Binding-site contacts:
Ligand atom N3 contacts residue ALA6 of chain 1.A at 3.5 Å.
Ligand atom C4A contacts residue PHE31 of chain 1.A at 3.5 Å (hydrophobic).
Ligand atom C8A contacts residue ASP27 of chain 1.A at 3.6 Å.
Ligand atom N3 contacts residue ALA7 of chain 1.A at 4.0 Å.
Ligand atom C2 contacts residue PHE31 of chain 1.A at 3.8 Å (hydrophobic).
Ligand atom NA2 contacts residue ASP27 of chain 1.A at 2.8 Å (salt-bridge).
Ligand atom C4 contacts residue PHE31 of chain 1.A at 3.5 Å (hydrophobic).
Ligand atom C2 contacts residue ALA6 of chain 1.A at 4.0 Å (hydrophobic).
Ligand atom C5 contacts residue NDP1 of chain 1.C at 3.8 Å.
Ligand atom NA4 contacts residue TYR100 of chain 1.A at 3.2 Å (h-bond).
Ligand atom C5 contacts residue ILE94 of chain 1.A at 4.0 Å (hydrophobic).
Ligand atom C4 contacts residue ILE94 of chain 1.A at 4.1 Å (hydrophobic).
Ligand atom NA2 contacts residue THR113 of chain 1.A at 3.6 Å.
Ligand atom C8 contacts residue ASP27 of chain 1.A at 3.7 Å.
Ligand atom N1 contacts residue ASP27 of chain 1.A at 2.7 Å (salt-bridge).
Ligand atom C13 contacts residue MET20 of chain 1.A at 4.0 Å (hydrophobic).
Ligand atom C4 contacts residue TYR100 of chain 1.A at 4.1 Å (hydrophobic).
Ligand atom NA2 contacts residue ALA6 of chain 1.A at 3.7 Å.
Ligand atom C7 contacts residue MET20 of chain 1.A at 4.1 Å (hydrophobic).
Ligand atom NA4 contacts residue PHE31 of chain 1.A at 3.7 Å.
Ligand atom N1 contacts residue PHE31 of chain 1.A at 3.7 Å.
Ligand atom NA4 contacts residue ILE5 of chain 1.A at 2.9 Å (h-bond).
Ligand atom N3 contacts residue NDP1 of chain 1.C at 3.8 Å.
Ligand atom C2 contacts residue ASP27 of chain 1.A at 3.5 Å.
Ligand atom C4 contacts residue ILE5 of chain 1.A at 3.7 Å (hydrophobic).
Ligand atom NA4 contacts residue NDP1 of chain 1.C at 3.7 Å.
Ligand atom C13 contacts residue ILE50 of chain 1.A at 3.8 Å (hydrophobic).
Ligand atom NA4 contacts residue ILE94 of chain 1.A at 2.9 Å (h-bond).
Ligand atom NA2 contacts residue ILE5 of chain 1.A at 4.0 Å.
Ligand atom C4A contacts residue NDP1 of chain 1.C at 4.1 Å.
Ligand atom N3 contacts residue PHE31 of chain 1.A at 3.6 Å.
Ligand atom C5 contacts residue MET20 of chain 1.A at 4.1 Å (hydrophobic).
Ligand atom C2 contacts residue ALA7 of chain 1.A at 4.0 Å (hydrophobic).
Ligand atom NA2 contacts residue ALA7 of chain 1.A at 3.8 Å.
Ligand atom N3 contacts residue ILE5 of chain 1.A at 3.5 Å (h-bond).
Ligand atom C5 contacts residue PHE31 of chain 1.A at 3.9 Å (hydrophobic).
Ligand atom C8A contacts residue PHE31 of chain 1.A at 3.8 Å (hydrophobic).
Ligand atom C6 contacts residue PHE31 of chain 1.A at 3.8 Å (hydrophobic).
Ligand atom C4 contacts residue NDP1 of chain 1.C at 3.8 Å.
Ligand atom C8 contacts residue LEU28 of chain 1.A at 3.7 Å (hydrophobic).

The small molecule below binds the protein below.
Small molecule (SMILES): C[C@H]1CCc2nc(N)nc(N)c2C1

Sequence of chain 1.A:
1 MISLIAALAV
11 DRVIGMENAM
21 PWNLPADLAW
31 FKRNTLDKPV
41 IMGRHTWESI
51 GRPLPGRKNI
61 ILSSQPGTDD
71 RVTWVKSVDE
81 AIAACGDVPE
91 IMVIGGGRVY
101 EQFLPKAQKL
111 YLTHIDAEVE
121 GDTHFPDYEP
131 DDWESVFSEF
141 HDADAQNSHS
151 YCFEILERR